Sequence of chain 2.A:
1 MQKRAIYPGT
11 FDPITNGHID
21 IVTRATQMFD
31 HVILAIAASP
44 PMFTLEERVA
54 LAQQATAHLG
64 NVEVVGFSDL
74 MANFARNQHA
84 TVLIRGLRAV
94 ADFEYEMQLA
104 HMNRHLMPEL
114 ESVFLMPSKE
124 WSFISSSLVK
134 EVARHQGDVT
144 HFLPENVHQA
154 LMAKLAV

Binding-site contacts:
Ligand atom C2 contacts residue LEU73 of chain 2.A at 4.3 Å (hydrophobic).
Ligand atom C8 contacts residue HIS138 of chain 6.A at 3.2 Å.
Ligand atom O15 contacts residue ALA38 of chain 2.A at 3.9 Å.
Ligand atom C12 contacts residue ALA37 of chain 2.A at 3.7 Å (hydrophobic).
Ligand atom C12 contacts residue PHE70 of chain 2.A at 4.1 Å (hydrophobic).
Ligand atom C3 contacts residue MET74 of chain 2.A at 4.2 Å (hydrophobic).
Ligand atom C12 contacts residue ASP72 of chain 2.A at 4.0 Å.
Ligand atom C5 contacts residue MET74 of chain 2.A at 3.5 Å (hydrophobic).
Ligand atom N9 contacts residue ALA37 of chain 2.A at 3.5 Å.
Ligand atom C2 contacts residue MET74 of chain 2.A at 4.3 Å (hydrophobic).
Ligand atom CL1 contacts residue LEU131 of chain 6.A at 3.8 Å.
Ligand atom C17 contacts residue ALA37 of chain 2.A at 3.5 Å (hydrophobic).
Ligand atom CL1 contacts residue MET105 of chain 2.A at 4.0 Å.
Ligand atom C3 contacts residue ASP72 of chain 2.A at 4.0 Å.
Ligand atom C13 contacts residue LEU73 of chain 2.A at 4.3 Å (hydrophobic).
Ligand atom C3 contacts residue LEU73 of chain 2.A at 4.1 Å (hydrophobic).
Ligand atom C5 contacts residue LEU73 of chain 2.A at 3.7 Å (hydrophobic).
Ligand atom C8 contacts residue LEU73 of chain 2.A at 3.6 Å (hydrophobic).
Ligand atom C13 contacts residue SER71 of chain 2.A at 3.2 Å.
Ligand atom C13 contacts residue HIS138 of chain 6.A at 3.3 Å.
Ligand atom N9 contacts residue PHE70 of chain 2.A at 3.9 Å.
Ligand atom O15 contacts residue SER39 of chain 2.A at 3.9 Å.
Ligand atom C17 contacts residue PHE70 of chain 2.A at 3.0 Å (hydrophobic).
Ligand atom C1 contacts residue MET74 of chain 2.A at 4.1 Å (hydrophobic).
Ligand atom O15 contacts residue ASP72 of chain 2.A at 4.3 Å.
Ligand atom C7 contacts residue ASP72 of chain 2.A at 3.5 Å.
Ligand atom C10 contacts residue ASN106 of chain 2.A at 4.2 Å.
Ligand atom C17 contacts residue ALA38 of chain 2.A at 3.5 Å (hydrophobic).
Ligand atom CL1 contacts residue VAL135 of chain 6.A at 3.6 Å.
Ligand atom C17 contacts residue ASP72 of chain 2.A at 3.6 Å.
Ligand atom O15 contacts residue ALA37 of chain 2.A at 3.1 Å.
Ligand atom C10 contacts residue LEU102 of chain 2.A at 4.1 Å (hydrophobic).
Ligand atom C14 contacts residue LEU102 of chain 2.A at 3.8 Å (hydrophobic).
Ligand atom CL1 contacts residue LEU102 of chain 2.A at 3.3 Å.
Ligand atom C14 contacts residue LEU73 of chain 2.A at 4.1 Å (hydrophobic).
Ligand atom C10 contacts residue MET74 of chain 2.A at 4.2 Å (hydrophobic).
Ligand atom C10 contacts residue LEU73 of chain 2.A at 3.6 Å (hydrophobic).
Ligand atom C17 contacts residue SER71 of chain 2.A at 3.5 Å.
Ligand atom C13 contacts residue ASP72 of chain 2.A at 3.5 Å.
Ligand atom O15 contacts residue PHE70 of chain 2.A at 4.2 Å.

Sequence of chain 6.A:
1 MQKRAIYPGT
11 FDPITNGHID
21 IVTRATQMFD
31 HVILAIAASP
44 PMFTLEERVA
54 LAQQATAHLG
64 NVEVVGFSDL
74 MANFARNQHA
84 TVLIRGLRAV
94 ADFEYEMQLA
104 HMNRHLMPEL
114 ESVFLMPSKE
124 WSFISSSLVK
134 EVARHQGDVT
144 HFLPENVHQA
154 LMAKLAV

This protein binds this small molecule.
Small molecule (SMILES): COc1nnc(-c2ccc(Cl)cc2)c(C)c1C